This small molecule binds to this protein.
Small molecule (SMILES): CC(=O)N[C@@H]1[C@@H](O)[C@H](O)[C@@H](CO)O[C@H]1O

Sequence of chain 1.A:
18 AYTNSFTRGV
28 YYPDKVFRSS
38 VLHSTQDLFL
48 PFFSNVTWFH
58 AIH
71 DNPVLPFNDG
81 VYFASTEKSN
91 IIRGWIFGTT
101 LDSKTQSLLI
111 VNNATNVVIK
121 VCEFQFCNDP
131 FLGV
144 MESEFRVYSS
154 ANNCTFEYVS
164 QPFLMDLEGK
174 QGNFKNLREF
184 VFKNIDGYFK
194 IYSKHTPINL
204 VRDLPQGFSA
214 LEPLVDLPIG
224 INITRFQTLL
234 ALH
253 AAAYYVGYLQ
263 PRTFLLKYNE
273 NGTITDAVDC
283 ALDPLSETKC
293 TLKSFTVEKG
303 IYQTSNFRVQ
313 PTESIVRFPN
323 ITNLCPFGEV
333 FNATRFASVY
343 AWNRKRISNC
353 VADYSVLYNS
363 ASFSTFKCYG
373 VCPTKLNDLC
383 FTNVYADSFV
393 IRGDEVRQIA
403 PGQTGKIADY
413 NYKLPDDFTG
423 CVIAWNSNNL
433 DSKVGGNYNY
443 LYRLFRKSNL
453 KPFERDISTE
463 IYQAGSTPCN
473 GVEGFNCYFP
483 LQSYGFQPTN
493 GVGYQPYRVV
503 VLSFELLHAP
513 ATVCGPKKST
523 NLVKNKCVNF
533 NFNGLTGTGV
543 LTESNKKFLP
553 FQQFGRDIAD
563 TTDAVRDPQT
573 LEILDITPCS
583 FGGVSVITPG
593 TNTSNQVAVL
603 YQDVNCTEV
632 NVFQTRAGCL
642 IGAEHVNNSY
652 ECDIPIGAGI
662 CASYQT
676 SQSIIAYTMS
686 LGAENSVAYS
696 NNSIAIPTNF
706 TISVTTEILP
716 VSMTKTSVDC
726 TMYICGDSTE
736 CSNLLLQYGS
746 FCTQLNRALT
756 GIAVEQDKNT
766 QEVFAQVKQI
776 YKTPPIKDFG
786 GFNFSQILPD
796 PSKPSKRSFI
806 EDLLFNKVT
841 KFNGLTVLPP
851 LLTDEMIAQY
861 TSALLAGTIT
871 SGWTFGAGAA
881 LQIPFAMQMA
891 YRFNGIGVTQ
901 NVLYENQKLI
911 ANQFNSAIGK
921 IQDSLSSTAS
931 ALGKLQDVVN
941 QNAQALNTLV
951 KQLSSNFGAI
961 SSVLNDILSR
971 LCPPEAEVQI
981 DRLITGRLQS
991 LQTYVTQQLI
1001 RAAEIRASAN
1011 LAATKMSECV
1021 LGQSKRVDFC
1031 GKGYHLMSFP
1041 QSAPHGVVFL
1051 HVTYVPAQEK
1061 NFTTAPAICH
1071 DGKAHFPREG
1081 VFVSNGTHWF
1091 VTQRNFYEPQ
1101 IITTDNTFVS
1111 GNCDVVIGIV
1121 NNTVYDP

Binding-site contacts:
Ligand atom C4 contacts residue ASN113 of chain 1.A at 4.2 Å.
Ligand atom C1 contacts residue THR115 of chain 1.A at 3.2 Å.
Ligand atom C5 contacts residue THR115 of chain 1.A at 4.3 Å.
Ligand atom N2 contacts residue THR115 of chain 1.A at 3.1 Å.
Ligand atom C1 contacts residue ASN113 of chain 1.A at 1.4 Å.
Ligand atom C5 contacts residue ASN113 of chain 1.A at 3.7 Å.
Ligand atom C8 contacts residue GLU145 of chain 1.A at 4.0 Å.
Ligand atom C7 contacts residue THR115 of chain 1.A at 3.7 Å.
Ligand atom C2 contacts residue THR115 of chain 1.A at 3.7 Å.
Ligand atom O7 contacts residue GLU145 of chain 1.A at 4.3 Å.
Ligand atom C2 contacts residue ASN113 of chain 1.A at 2.4 Å.
Ligand atom C8 contacts residue ASN113 of chain 1.A at 4.4 Å.
Ligand atom O7 contacts residue ASN113 of chain 1.A at 3.5 Å (h-bond).
Ligand atom O3 contacts residue THR115 of chain 1.A at 4.2 Å.
Ligand atom C3 contacts residue ASN113 of chain 1.A at 3.7 Å.
Ligand atom O5 contacts residue ASN113 of chain 1.A at 2.5 Å (h-bond).
Ligand atom O7 contacts residue ALA114 of chain 1.A at 4.2 Å.
Ligand atom C7 contacts residue GLU145 of chain 1.A at 4.3 Å.
Ligand atom N2 contacts residue ASN113 of chain 1.A at 2.7 Å (h-bond).
Ligand atom O5 contacts residue THR115 of chain 1.A at 4.2 Å.
Ligand atom O7 contacts residue THR115 of chain 1.A at 3.6 Å.
Ligand atom C7 contacts residue ASN113 of chain 1.A at 3.6 Å.
Ligand atom C3 contacts residue THR115 of chain 1.A at 3.8 Å.